Binding-site contacts:
Ligand atom C2 contacts residue ASN25 of chain 1.C at 2.5 Å.
Ligand atom O5 contacts residue ASN25 of chain 1.C at 2.3 Å (h-bond).
Ligand atom C3 contacts residue ASN25 of chain 1.C at 3.8 Å.
Ligand atom C1 contacts residue ASN25 of chain 1.C at 1.4 Å.
Ligand atom O7 contacts residue ASN25 of chain 1.C at 4.2 Å.
Ligand atom N2 contacts residue ASN25 of chain 1.C at 2.9 Å (h-bond).
Ligand atom C5 contacts residue ASN25 of chain 1.C at 3.6 Å.
Ligand atom C7 contacts residue ASN25 of chain 1.C at 3.8 Å.
Ligand atom C4 contacts residue ASN25 of chain 1.C at 4.2 Å.
Ligand atom O6 contacts residue ASN25 of chain 1.C at 4.5 Å.

A small-molecule ligand and the protein it binds are described below.
Small molecule (SMILES): CC(=O)N[C@@H]1[C@@H](O)[C@H](O)[C@@H](CO)O[C@H]1O

Sequence of chain 1.C:
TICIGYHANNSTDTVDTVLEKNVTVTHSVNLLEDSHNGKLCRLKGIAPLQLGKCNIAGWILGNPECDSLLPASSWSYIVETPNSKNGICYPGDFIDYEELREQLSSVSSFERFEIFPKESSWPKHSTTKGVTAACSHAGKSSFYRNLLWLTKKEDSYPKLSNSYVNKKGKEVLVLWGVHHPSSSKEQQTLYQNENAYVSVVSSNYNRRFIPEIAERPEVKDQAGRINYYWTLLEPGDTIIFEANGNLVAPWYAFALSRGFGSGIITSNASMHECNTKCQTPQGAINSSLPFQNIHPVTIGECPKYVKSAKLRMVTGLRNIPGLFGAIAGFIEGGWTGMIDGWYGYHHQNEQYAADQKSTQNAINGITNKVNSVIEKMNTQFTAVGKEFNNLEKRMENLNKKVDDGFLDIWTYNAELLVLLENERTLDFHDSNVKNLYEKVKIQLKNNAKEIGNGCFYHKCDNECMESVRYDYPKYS